The small molecule below binds the protein below.
Small molecule (SMILES): CO[C@@H]1[C@H](O)[C@@H](COP(=O)(O)O)O[C@H]1n1cnc2c(=O)[nH]c(N)nc21

Sequence of chain 1.A:
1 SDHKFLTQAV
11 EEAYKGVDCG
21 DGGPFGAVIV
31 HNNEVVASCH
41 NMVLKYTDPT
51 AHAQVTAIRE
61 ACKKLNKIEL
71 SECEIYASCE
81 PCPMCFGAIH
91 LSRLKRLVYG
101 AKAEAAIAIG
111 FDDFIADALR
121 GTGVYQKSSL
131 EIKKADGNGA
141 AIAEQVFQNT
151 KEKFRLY

Sequence of chain 1.B:
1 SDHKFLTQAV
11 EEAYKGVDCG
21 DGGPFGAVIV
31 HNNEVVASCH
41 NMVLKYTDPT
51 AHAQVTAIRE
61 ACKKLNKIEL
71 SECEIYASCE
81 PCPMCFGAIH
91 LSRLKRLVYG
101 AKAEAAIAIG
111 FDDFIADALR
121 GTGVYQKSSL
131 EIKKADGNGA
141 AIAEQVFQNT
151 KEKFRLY

Binding-site contacts:
Ligand atom C8 contacts residue TYR157 of chain 1.A at 3.6 Å (hydrophobic).
Ligand atom O4' contacts residue PHE25 of chain 1.A at 3.4 Å.
Ligand atom O4' contacts residue ALA106 of chain 1.A at 3.8 Å.
Ligand atom C2 contacts residue PHE25 of chain 1.A at 3.2 Å (hydrophobic).
Ligand atom CM2 contacts residue LEU91 of chain 1.B at 3.5 Å (hydrophobic).
Ligand atom O6 contacts residue PHE25 of chain 1.A at 3.5 Å.
Ligand atom N7 contacts residue TYR157 of chain 1.A at 3.3 Å (h-bond).
Ligand atom C6 contacts residue ALA53 of chain 1.A at 3.8 Å (hydrophobic).
Ligand atom C2 contacts residue GLN54 of chain 1.A at 3.5 Å.
Ligand atom O5' contacts residue CYS79 of chain 1.A at 2.7 Å (h-bond).
Ligand atom C4 contacts residue PHE25 of chain 1.A at 3.5 Å (hydrophobic).
Ligand atom C5 contacts residue HIS52 of chain 1.A at 3.5 Å.
Ligand atom N3 contacts residue PHE25 of chain 1.A at 3.3 Å.
Ligand atom C5 contacts residue ASN41 of chain 1.A at 3.7 Å.
Ligand atom C5' contacts residue CYS79 of chain 1.A at 3.8 Å (hydrophobic).
Ligand atom C8 contacts residue HIS52 of chain 1.A at 3.6 Å.
Ligand atom N7 contacts residue HIS52 of chain 1.A at 3.4 Å (h-bond).
Ligand atom C5 contacts residue PHE25 of chain 1.A at 3.4 Å (hydrophobic).
Ligand atom N1 contacts residue PHE25 of chain 1.A at 3.2 Å.
Ligand atom O3' contacts residue ASP112 of chain 1.A at 3.2 Å (salt-bridge).
Ligand atom N1 contacts residue GLN54 of chain 1.A at 3.1 Å (h-bond).
Ligand atom C5' contacts residue GLU80 of chain 1.A at 3.4 Å.
Ligand atom O6 contacts residue ALA53 of chain 1.A at 2.8 Å (h-bond).
Ligand atom N2 contacts residue GLU80 of chain 1.A at 3.4 Å (salt-bridge).
Ligand atom O5' contacts residue GLU80 of chain 1.A at 3.3 Å (salt-bridge).
Ligand atom C8 contacts residue PHE25 of chain 1.A at 3.7 Å (hydrophobic).
Ligand atom N7 contacts residue PHE25 of chain 1.A at 3.7 Å.
Ligand atom N2 contacts residue CYS79 of chain 1.A at 3.0 Å (h-bond).
Ligand atom C6 contacts residue HIS52 of chain 1.A at 3.6 Å.
Ligand atom O6 contacts residue HIS52 of chain 1.A at 3.2 Å.
Ligand atom O5' contacts residue PHE25 of chain 1.A at 3.7 Å.
Ligand atom O3' contacts residue PHE114 of chain 1.A at 3.1 Å (h-bond).
Ligand atom C6 contacts residue ASN41 of chain 1.A at 3.7 Å.
Ligand atom CM2 contacts residue PHE114 of chain 1.A at 3.6 Å (hydrophobic).
Ligand atom O6 contacts residue ASN41 of chain 1.A at 2.9 Å (h-bond).
Ligand atom C6 contacts residue PHE25 of chain 1.A at 3.3 Å (hydrophobic).
Ligand atom N2 contacts residue PHE25 of chain 1.A at 3.7 Å.
Ligand atom N9 contacts residue PHE25 of chain 1.A at 3.6 Å.
Ligand atom N7 contacts residue ASN41 of chain 1.A at 3.2 Å (h-bond).
Ligand atom N2 contacts residue GLN54 of chain 1.A at 3.4 Å (h-bond).